Sequence of chain 3.A:
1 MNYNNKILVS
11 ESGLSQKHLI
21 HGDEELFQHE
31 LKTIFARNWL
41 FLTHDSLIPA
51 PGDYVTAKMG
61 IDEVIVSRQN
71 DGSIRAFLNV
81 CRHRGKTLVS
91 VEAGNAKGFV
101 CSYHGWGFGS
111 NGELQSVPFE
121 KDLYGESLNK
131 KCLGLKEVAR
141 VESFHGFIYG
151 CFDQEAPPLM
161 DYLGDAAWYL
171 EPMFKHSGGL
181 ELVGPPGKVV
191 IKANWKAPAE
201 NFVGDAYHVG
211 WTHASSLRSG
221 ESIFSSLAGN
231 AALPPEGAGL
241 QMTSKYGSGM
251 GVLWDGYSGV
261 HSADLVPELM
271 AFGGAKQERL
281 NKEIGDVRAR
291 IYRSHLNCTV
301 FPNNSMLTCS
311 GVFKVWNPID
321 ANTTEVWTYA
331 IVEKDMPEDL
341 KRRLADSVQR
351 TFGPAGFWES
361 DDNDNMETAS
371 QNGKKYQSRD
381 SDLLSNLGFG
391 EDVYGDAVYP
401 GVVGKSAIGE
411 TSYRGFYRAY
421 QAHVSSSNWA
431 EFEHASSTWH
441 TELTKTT

Binding-site contacts:
Ligand atom C2 contacts residue ASN201 of chain 3.A at 3.4 Å.
Ligand atom C9 contacts residue VAL209 of chain 3.A at 4.2 Å (hydrophobic).
Ligand atom C3 contacts residue LEU307 of chain 3.A at 3.9 Å (hydrophobic).
Ligand atom C7 contacts residue ASN297 of chain 3.A at 3.5 Å.
Ligand atom C8 contacts residue ASN297 of chain 3.A at 3.8 Å.
Ligand atom C9 contacts residue ASN297 of chain 3.A at 4.5 Å.
Ligand atom C6 contacts residue VAL209 of chain 3.A at 3.8 Å (hydrophobic).
Ligand atom C3 contacts residue ASN201 of chain 3.A at 4.3 Å.
Ligand atom C4 contacts residue LEU307 of chain 3.A at 4.1 Å (hydrophobic).
Ligand atom C9 contacts residue LEU307 of chain 3.A at 3.9 Å (hydrophobic).
Ligand atom N1 contacts residue HIS208 of chain 3.A at 3.7 Å.
Ligand atom N1 contacts residue ASN201 of chain 3.A at 3.4 Å (h-bond).
Ligand atom C6 contacts residue LEU253 of chain 3.A at 4.0 Å (hydrophobic).
Ligand atom C8 contacts residue LEU307 of chain 3.A at 4.4 Å (hydrophobic).
Ligand atom C5 contacts residue HIS295 of chain 3.A at 3.7 Å.
Ligand atom C8 contacts residue VAL209 of chain 3.A at 4.0 Å (hydrophobic).
Ligand atom C2 contacts residue LEU307 of chain 3.A at 4.4 Å (hydrophobic).
Ligand atom C9 contacts residue HIS208 of chain 3.A at 4.5 Å.
Ligand atom N1 contacts residue ASN297 of chain 3.A at 3.9 Å.
Ligand atom C7 contacts residue ALA206 of chain 3.A at 4.2 Å (hydrophobic).
Ligand atom C5 contacts residue VAL209 of chain 3.A at 4.0 Å (hydrophobic).
Ligand atom C7 contacts residue VAL209 of chain 3.A at 3.9 Å (hydrophobic).
Ligand atom C3 contacts residue HIS208 of chain 3.A at 4.2 Å.
Ligand atom C2 contacts residue HIS208 of chain 3.A at 3.7 Å.
Ligand atom C8 contacts residue HIS208 of chain 3.A at 4.2 Å.
Ligand atom N1 contacts residue PHE202 of chain 3.A at 4.2 Å.
Ligand atom N1 contacts residue ASP205 of chain 3.A at 3.4 Å (salt-bridge).
Ligand atom C6 contacts residue HIS295 of chain 3.A at 4.4 Å.
Ligand atom C2 contacts residue ASP205 of chain 3.A at 4.4 Å.
Ligand atom C6 contacts residue ASN297 of chain 3.A at 4.0 Å.
Ligand atom C4 contacts residue HIS295 of chain 3.A at 4.1 Å.
Ligand atom C7 contacts residue ASP205 of chain 3.A at 3.9 Å.
Ligand atom C8 contacts residue ASP205 of chain 3.A at 3.8 Å.
Ligand atom C4 contacts residue VAL209 of chain 3.A at 4.2 Å (hydrophobic).
Ligand atom C2 contacts residue PHE202 of chain 3.A at 4.1 Å (hydrophobic).

This protein binds this small molecule.
Small molecule (SMILES): c1ccc2[nH]ccc2c1